Binding-site contacts:
Ligand atom N2 contacts residue THR156 of chain 2.B at 3.9 Å.
Ligand atom O6 contacts residue ALA147 of chain 2.B at 4.0 Å.
Ligand atom C2 contacts residue THR156 of chain 2.B at 4.4 Å.
Ligand atom C7 contacts residue THR156 of chain 2.B at 4.1 Å.
Ligand atom O5 contacts residue ASN154 of chain 2.B at 2.4 Å (h-bond).
Ligand atom C1 contacts residue GLU150 of chain 2.B at 4.4 Å.
Ligand atom N2 contacts residue ASN154 of chain 2.B at 3.1 Å (h-bond).
Ligand atom C5 contacts residue THR156 of chain 2.B at 4.3 Å.
Ligand atom O5 contacts residue GLU150 of chain 2.B at 3.5 Å.
Ligand atom C5 contacts residue GLU150 of chain 2.B at 4.4 Å.
Ligand atom O5 contacts residue THR156 of chain 2.B at 3.9 Å.
Ligand atom C6 contacts residue SER151 of chain 2.B at 4.2 Å.
Ligand atom C6 contacts residue GLU150 of chain 2.B at 4.0 Å.
Ligand atom C3 contacts residue ASN154 of chain 2.B at 3.9 Å.
Ligand atom C2 contacts residue ASN154 of chain 2.B at 2.5 Å.
Ligand atom O7 contacts residue ASN154 of chain 2.B at 3.2 Å (h-bond).
Ligand atom C7 contacts residue ASN154 of chain 2.B at 3.4 Å.
Ligand atom O6 contacts residue GLU150 of chain 2.B at 3.5 Å.
Ligand atom C4 contacts residue ASN154 of chain 2.B at 4.2 Å.
Ligand atom C1 contacts residue ASN154 of chain 2.B at 1.5 Å.
Ligand atom C5 contacts residue ASN154 of chain 2.B at 3.7 Å.
Ligand atom O5 contacts residue SER151 of chain 2.B at 4.0 Å.
Ligand atom C1 contacts residue THR156 of chain 2.B at 3.5 Å.
Ligand atom C6 contacts residue ALA147 of chain 2.B at 3.4 Å (hydrophobic).
Ligand atom C8 contacts residue THR156 of chain 2.B at 3.9 Å.

A small-molecule ligand and the protein it binds are described below.
Small molecule (SMILES): CC(=O)N[C@@H]1[C@@H](O)[C@H](O)[C@@H](CO)O[C@H]1O

Sequence of chain 2.B:
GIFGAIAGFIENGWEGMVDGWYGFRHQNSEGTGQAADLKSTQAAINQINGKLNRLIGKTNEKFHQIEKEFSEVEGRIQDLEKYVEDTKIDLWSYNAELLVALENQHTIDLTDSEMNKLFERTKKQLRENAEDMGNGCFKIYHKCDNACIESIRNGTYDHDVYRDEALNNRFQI